Sequence of chain 1.B:
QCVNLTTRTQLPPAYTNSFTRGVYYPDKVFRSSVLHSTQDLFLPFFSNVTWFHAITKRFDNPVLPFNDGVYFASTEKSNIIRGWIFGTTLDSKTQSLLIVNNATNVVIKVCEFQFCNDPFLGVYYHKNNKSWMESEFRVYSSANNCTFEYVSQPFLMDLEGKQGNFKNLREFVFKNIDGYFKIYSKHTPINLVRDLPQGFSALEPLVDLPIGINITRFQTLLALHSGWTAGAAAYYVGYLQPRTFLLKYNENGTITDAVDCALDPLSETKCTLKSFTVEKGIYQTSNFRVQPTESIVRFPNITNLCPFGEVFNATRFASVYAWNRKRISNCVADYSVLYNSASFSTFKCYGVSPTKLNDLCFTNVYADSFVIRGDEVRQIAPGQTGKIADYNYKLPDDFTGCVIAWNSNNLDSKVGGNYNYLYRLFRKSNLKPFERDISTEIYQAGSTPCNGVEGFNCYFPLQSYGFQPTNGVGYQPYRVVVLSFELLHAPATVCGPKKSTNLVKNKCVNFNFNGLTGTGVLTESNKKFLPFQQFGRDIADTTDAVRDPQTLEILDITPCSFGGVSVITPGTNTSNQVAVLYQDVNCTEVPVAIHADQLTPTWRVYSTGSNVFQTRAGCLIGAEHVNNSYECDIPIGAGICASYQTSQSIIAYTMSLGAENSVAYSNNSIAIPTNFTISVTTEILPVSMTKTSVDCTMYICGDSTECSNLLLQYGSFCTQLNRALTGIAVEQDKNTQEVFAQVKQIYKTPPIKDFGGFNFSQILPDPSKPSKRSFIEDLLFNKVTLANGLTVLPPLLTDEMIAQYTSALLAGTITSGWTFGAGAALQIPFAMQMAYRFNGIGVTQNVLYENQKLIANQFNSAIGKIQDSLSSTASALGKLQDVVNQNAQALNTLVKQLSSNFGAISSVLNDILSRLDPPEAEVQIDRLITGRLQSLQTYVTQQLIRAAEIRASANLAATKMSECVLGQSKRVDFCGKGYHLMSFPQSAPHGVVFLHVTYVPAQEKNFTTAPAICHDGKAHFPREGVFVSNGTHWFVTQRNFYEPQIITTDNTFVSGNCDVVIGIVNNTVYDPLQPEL

Sequence of chain 1.A:
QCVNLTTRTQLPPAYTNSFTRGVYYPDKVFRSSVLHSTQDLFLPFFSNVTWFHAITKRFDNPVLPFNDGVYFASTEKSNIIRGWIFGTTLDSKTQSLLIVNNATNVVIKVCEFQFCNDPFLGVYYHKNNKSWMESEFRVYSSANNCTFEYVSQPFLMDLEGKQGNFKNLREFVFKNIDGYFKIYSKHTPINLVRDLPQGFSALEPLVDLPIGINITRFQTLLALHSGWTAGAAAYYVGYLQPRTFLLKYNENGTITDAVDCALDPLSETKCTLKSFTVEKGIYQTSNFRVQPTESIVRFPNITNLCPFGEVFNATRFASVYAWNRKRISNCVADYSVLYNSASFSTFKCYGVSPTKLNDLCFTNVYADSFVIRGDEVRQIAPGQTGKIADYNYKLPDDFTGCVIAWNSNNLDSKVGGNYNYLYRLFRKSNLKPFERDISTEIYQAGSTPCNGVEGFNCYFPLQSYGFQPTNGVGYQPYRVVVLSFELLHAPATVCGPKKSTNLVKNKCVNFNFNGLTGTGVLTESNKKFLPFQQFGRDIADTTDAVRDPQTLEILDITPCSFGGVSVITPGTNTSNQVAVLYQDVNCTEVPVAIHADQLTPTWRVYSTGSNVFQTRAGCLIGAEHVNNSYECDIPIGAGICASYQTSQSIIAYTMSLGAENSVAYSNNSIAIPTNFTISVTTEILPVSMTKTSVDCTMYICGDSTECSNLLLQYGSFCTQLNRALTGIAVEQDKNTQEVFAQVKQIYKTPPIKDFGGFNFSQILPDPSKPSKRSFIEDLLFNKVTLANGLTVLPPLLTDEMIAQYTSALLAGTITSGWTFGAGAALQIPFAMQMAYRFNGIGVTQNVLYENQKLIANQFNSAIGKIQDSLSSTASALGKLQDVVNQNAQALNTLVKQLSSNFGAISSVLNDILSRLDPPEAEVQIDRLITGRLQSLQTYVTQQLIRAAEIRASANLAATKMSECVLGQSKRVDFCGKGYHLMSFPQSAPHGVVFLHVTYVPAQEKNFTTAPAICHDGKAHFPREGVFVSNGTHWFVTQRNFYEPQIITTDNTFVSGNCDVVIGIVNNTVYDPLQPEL

The small molecule below binds the protein below.
Small molecule (SMILES): CC(=O)N[C@@H]1[C@@H](O)[C@H](O)[C@@H](CO)O[C@H]1O

Binding-site contacts:
Ligand atom C3 contacts residue ASN165 of chain 1.A at 3.8 Å.
Ligand atom C2 contacts residue ASN165 of chain 1.A at 2.5 Å.
Ligand atom C5 contacts residue ASN165 of chain 1.A at 3.7 Å.
Ligand atom O6 contacts residue TYR351 of chain 1.B at 4.0 Å.
Ligand atom O7 contacts residue ASN165 of chain 1.A at 3.8 Å.
Ligand atom C4 contacts residue TYR351 of chain 1.B at 3.8 Å (hydrophobic).
Ligand atom C6 contacts residue TYR351 of chain 1.B at 4.3 Å (hydrophobic).
Ligand atom N2 contacts residue ASN165 of chain 1.A at 2.9 Å (h-bond).
Ligand atom C4 contacts residue ASN165 of chain 1.A at 4.3 Å.
Ligand atom O4 contacts residue TYR351 of chain 1.B at 3.5 Å (h-bond).
Ligand atom O5 contacts residue ASN165 of chain 1.A at 2.4 Å (h-bond).
Ligand atom C1 contacts residue ASN165 of chain 1.A at 1.4 Å.
Ligand atom C7 contacts residue ASN165 of chain 1.A at 3.5 Å.
Ligand atom C6 contacts residue ILE468 of chain 1.B at 4.5 Å (hydrophobic).
Ligand atom O5 contacts residue ILE468 of chain 1.B at 4.1 Å.